This protein binds this small molecule.
Small molecule (SMILES): O=c1[nH]c(=O)n(COCCO)cc1Cc1ccccc1

Sequence of chain 1.B:
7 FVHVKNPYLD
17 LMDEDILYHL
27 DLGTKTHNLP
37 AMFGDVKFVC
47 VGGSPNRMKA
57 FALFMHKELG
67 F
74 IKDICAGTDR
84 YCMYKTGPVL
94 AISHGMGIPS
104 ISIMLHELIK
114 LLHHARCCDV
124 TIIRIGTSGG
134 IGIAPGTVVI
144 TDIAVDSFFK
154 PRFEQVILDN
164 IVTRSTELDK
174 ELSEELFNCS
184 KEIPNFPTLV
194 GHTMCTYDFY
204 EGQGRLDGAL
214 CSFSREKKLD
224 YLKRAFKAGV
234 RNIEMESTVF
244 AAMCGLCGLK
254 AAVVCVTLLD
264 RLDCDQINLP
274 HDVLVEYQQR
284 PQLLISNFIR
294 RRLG

Binding-site contacts:
Ligand atom CAR contacts residue PHE202 of chain 1.A at 3.8 Å (hydrophobic).
Ligand atom OAA contacts residue GLN206 of chain 1.A at 3.7 Å.
Ligand atom CAK contacts residue PHE202 of chain 1.A at 3.7 Å (hydrophobic).
Ligand atom CAL contacts residue SER131 of chain 1.A at 3.4 Å.
Ligand atom NAN contacts residue GLY132 of chain 1.A at 3.9 Å.
Ligand atom CAS contacts residue GLN206 of chain 1.A at 3.7 Å.
Ligand atom CAQ contacts residue SER131 of chain 1.A at 3.5 Å.
Ligand atom CAJ contacts residue MET99 of chain 1.A at 3.5 Å (hydrophobic).
Ligand atom CAS contacts residue ILE236 of chain 1.A at 3.5 Å (hydrophobic).
Ligand atom OAO contacts residue PO41 of chain 1.H at 3.4 Å (h-bond).
Ligand atom CD1 contacts residue LEU262 of chain 1.A at 3.7 Å (hydrophobic).
Ligand atom CE1 contacts residue ARG208 of chain 1.A at 3.3 Å.
Ligand atom NAN contacts residue PHE202 of chain 1.A at 3.5 Å.
Ligand atom OAB contacts residue MET238 of chain 1.A at 3.6 Å.
Ligand atom NAT contacts residue THR130 of chain 1.A at 3.7 Å.
Ligand atom OAA contacts residue ARG208 of chain 1.A at 2.7 Å (salt-bridge).
Ligand atom CAR contacts residue GLN206 of chain 1.A at 3.8 Å.
Ligand atom CAM contacts residue THR130 of chain 1.A at 3.3 Å.
Ligand atom OAC contacts residue PHE202 of chain 1.A at 3.8 Å.
Ligand atom CAI contacts residue THR130 of chain 1.A at 3.5 Å.
Ligand atom OAC contacts residue ARG83 of chain 1.B at 3.9 Å.
Ligand atom CD1 contacts residue ARG208 of chain 1.A at 3.0 Å.
Ligand atom CAR contacts residue ARG208 of chain 1.A at 3.6 Å.
Ligand atom CAJ contacts residue HIS25 of chain 1.B at 3.4 Å.
Ligand atom CAS contacts residue PHE202 of chain 1.A at 3.6 Å (hydrophobic).
Ligand atom CAQ contacts residue GLY132 of chain 1.A at 3.5 Å.
Ligand atom NAT contacts residue SER131 of chain 1.A at 3.9 Å.
Ligand atom CAR contacts residue GLY132 of chain 1.A at 3.4 Å.
Ligand atom CAM contacts residue PO41 of chain 1.H at 3.5 Å.
Ligand atom OAB contacts residue GLN206 of chain 1.A at 3.0 Å (h-bond).
Ligand atom OAA contacts residue GLY132 of chain 1.A at 3.5 Å (h-bond).
Ligand atom OAC contacts residue HIS25 of chain 1.B at 2.9 Å (h-bond).
Ligand atom CAR contacts residue SER131 of chain 1.A at 3.8 Å.
Ligand atom CAI contacts residue SER131 of chain 1.A at 3.6 Å.
Ligand atom CZ contacts residue PHE202 of chain 1.A at 3.8 Å (hydrophobic).
Ligand atom NAN contacts residue GLN206 of chain 1.A at 2.9 Å (h-bond).
Ligand atom OAB contacts residue GLU237 of chain 1.A at 3.1 Å.
Ligand atom OAB contacts residue ILE236 of chain 1.A at 3.5 Å (h-bond).
Ligand atom CE2 contacts residue TYR24 of chain 1.B at 3.6 Å (hydrophobic).
Ligand atom NAN contacts residue ILE236 of chain 1.A at 3.5 Å (h-bond).

Sequence of chain 1.A:
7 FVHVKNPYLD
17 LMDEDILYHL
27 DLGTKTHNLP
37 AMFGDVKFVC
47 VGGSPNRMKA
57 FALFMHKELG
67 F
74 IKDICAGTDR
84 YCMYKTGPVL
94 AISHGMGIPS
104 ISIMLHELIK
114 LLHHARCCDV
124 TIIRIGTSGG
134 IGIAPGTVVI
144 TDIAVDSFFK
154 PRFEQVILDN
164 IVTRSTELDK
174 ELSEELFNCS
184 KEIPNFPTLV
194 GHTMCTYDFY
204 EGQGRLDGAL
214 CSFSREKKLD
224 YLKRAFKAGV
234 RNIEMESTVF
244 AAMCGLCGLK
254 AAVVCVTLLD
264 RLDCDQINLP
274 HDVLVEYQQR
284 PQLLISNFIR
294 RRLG